Binding-site contacts:
Ligand atom C5 contacts residue ASN212 of chain 5.B at 3.7 Å.
Ligand atom C3 contacts residue ASN212 of chain 5.B at 3.8 Å.
Ligand atom N2 contacts residue ILE211 of chain 5.B at 4.0 Å.
Ligand atom N2 contacts residue ASN212 of chain 5.B at 2.9 Å (h-bond).
Ligand atom O6 contacts residue ASN212 of chain 5.B at 4.4 Å.
Ligand atom C7 contacts residue ASN212 of chain 5.B at 3.9 Å.
Ligand atom C4 contacts residue ASN212 of chain 5.B at 4.2 Å.
Ligand atom O5 contacts residue ASN212 of chain 5.B at 2.4 Å (h-bond).
Ligand atom C1 contacts residue ASN212 of chain 5.B at 1.4 Å.
Ligand atom O7 contacts residue ASN212 of chain 5.B at 4.5 Å.
Ligand atom C1 contacts residue ILE211 of chain 5.B at 4.1 Å (hydrophobic).
Ligand atom C2 contacts residue ASN212 of chain 5.B at 2.5 Å.

This protein binds this small molecule.
Small molecule (SMILES): CC(=O)N[C@@H]1[C@@H](O)[C@H](O)[C@@H](CO)O[C@H]1O

Sequence of chain 5.B:
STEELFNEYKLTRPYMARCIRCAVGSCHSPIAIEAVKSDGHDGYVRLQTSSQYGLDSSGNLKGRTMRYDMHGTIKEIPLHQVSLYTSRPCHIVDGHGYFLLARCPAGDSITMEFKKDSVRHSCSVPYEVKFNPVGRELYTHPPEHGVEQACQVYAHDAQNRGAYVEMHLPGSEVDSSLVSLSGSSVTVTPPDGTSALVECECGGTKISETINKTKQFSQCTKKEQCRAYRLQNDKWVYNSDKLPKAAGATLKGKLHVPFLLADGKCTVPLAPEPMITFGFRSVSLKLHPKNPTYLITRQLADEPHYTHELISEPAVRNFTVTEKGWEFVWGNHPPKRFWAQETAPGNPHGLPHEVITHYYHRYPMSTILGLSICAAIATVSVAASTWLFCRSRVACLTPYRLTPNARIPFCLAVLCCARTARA